A protein and the small-molecule ligand that binds it are described below.
Small molecule (SMILES): C[C@H](N)C(=O)O

Binding-site contacts:
Ligand atom CB contacts residue THR101 of chain 1.D at 3.8 Å.
Ligand atom O contacts residue ASN191 of chain 1.D at 3.5 Å (h-bond).
Ligand atom C contacts residue ARG312 of chain 1.D at 4.0 Å.
Ligand atom OXT contacts residue ARG318 of chain 1.D at 3.1 Å (salt-bridge).
Ligand atom N contacts residue ASN191 of chain 1.D at 4.3 Å.
Ligand atom CA contacts residue MET1 of chain 1.L at 3.4 Å (hydrophobic).
Ligand atom CA contacts residue ASN191 of chain 1.D at 3.6 Å.
Ligand atom CA contacts residue CYS9 of chain 1.D at 3.8 Å (hydrophobic).
Ligand atom CA contacts residue THR101 of chain 1.D at 4.1 Å.
Ligand atom O contacts residue TYR243 of chain 1.D at 2.6 Å (h-bond).
Ligand atom OXT contacts residue ASN191 of chain 1.D at 3.6 Å (h-bond).
Ligand atom CA contacts residue ASP31 of chain 1.D at 4.3 Å.
Ligand atom C contacts residue ARG318 of chain 1.D at 3.9 Å.
Ligand atom OXT contacts residue ARG312 of chain 1.D at 2.9 Å (salt-bridge).
Ligand atom N contacts residue MET1 of chain 1.L at 2.9 Å.
Ligand atom CB contacts residue MET1 of chain 1.L at 3.6 Å (hydrophobic).
Ligand atom C contacts residue CYS9 of chain 1.D at 3.7 Å (hydrophobic).
Ligand atom N contacts residue CYS9 of chain 1.D at 3.4 Å (h-bond).
Ligand atom OXT contacts residue ASP31 of chain 1.D at 4.2 Å.
Ligand atom C contacts residue ASN191 of chain 1.D at 3.5 Å.
Ligand atom N contacts residue ARG318 of chain 1.D at 4.4 Å.
Ligand atom OXT contacts residue CYS9 of chain 1.D at 3.2 Å (h-bond).
Ligand atom O contacts residue ARG318 of chain 1.D at 4.5 Å.
Ligand atom OXT contacts residue TYR243 of chain 1.D at 3.0 Å (h-bond).
Ligand atom N contacts residue ASP31 of chain 1.D at 2.9 Å (salt-bridge).
Ligand atom C contacts residue TYR243 of chain 1.D at 3.2 Å (hydrophobic).

Sequence of chain 1.D:
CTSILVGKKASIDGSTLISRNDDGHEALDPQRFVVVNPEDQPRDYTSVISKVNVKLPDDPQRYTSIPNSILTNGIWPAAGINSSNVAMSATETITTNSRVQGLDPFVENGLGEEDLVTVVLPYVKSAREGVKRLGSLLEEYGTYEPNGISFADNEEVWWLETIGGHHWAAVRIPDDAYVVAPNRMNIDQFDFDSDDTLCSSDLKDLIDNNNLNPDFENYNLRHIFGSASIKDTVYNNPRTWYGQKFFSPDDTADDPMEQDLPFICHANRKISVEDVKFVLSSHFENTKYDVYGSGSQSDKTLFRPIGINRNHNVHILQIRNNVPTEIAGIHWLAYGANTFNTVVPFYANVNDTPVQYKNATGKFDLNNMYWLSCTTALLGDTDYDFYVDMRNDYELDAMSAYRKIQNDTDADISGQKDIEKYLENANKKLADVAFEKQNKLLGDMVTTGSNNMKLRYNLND